A small-molecule ligand and the protein it binds are described below.
Small molecule (SMILES): CC(=O)N[C@@H]1[C@@H](O)[C@H](O)[C@@H](CO)O[C@H]1O

Sequence of chain 1.U:
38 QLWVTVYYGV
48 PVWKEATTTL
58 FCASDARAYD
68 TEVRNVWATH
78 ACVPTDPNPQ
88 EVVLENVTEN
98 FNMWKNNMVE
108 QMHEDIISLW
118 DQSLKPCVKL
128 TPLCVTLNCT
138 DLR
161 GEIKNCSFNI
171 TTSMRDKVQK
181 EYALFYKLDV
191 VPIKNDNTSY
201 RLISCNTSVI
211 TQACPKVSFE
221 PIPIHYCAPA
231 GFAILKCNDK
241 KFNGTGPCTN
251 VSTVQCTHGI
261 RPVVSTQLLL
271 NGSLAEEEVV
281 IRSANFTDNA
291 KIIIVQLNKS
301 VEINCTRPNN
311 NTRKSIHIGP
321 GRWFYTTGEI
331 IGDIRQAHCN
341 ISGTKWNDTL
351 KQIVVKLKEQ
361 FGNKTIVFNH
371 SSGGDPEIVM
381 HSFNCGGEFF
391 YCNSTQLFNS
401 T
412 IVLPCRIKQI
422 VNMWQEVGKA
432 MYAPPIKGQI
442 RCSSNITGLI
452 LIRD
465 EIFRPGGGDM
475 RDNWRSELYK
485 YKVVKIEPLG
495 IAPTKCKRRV

Binding-site contacts:
Ligand atom C4 contacts residue ASN135 of chain 1.U at 4.2 Å.
Ligand atom O7 contacts residue ASN135 of chain 1.U at 3.4 Å (h-bond).
Ligand atom C3 contacts residue ASN135 of chain 1.U at 3.8 Å.
Ligand atom C7 contacts residue ASN135 of chain 1.U at 3.3 Å.
Ligand atom C8 contacts residue ASN135 of chain 1.U at 3.8 Å.
Ligand atom C5 contacts residue ASN135 of chain 1.U at 3.7 Å.
Ligand atom N2 contacts residue ASN135 of chain 1.U at 2.9 Å (h-bond).
Ligand atom C2 contacts residue ASN135 of chain 1.U at 2.5 Å.
Ligand atom O5 contacts residue ASN135 of chain 1.U at 2.4 Å (h-bond).
Ligand atom C1 contacts residue ASN135 of chain 1.U at 1.5 Å.